The small molecule below binds the protein below.
Small molecule (SMILES): CC(=O)N[C@H]1[C@H](O[C@H]2[C@H](O)[C@@H](NC(C)=O)CO[C@@H]2CO)O[C@H](CO)[C@@H](O[C@@H]2O[C@H](CO)[C@@H](O)[C@H](O)[C@@H]2O)[C@@H]1O

Binding-site contacts:
Ligand atom N2 contacts residue ASN246 of chain 1.E at 2.9 Å (h-bond).
Ligand atom C3 contacts residue ASN246 of chain 1.E at 3.8 Å.
Ligand atom O5 contacts residue ASN246 of chain 1.E at 2.4 Å (h-bond).
Ligand atom O5 contacts residue ASN249 of chain 1.E at 3.9 Å.
Ligand atom O7 contacts residue ASN246 of chain 1.E at 3.9 Å.
Ligand atom C7 contacts residue ASN246 of chain 1.E at 3.6 Å.
Ligand atom C6 contacts residue THR248 of chain 1.E at 3.3 Å.
Ligand atom C5 contacts residue THR248 of chain 1.E at 3.7 Å.
Ligand atom C1 contacts residue ASN249 of chain 1.E at 4.4 Å.
Ligand atom C4 contacts residue ASN246 of chain 1.E at 4.2 Å.
Ligand atom C2 contacts residue ASN246 of chain 1.E at 2.5 Å.
Ligand atom C2 contacts residue ASN249 of chain 1.E at 4.5 Å.
Ligand atom O5 contacts residue THR248 of chain 1.E at 3.6 Å.
Ligand atom C1 contacts residue ASN246 of chain 1.E at 1.4 Å.
Ligand atom C5 contacts residue ASN246 of chain 1.E at 3.7 Å.
Ligand atom O6 contacts residue THR248 of chain 1.E at 2.8 Å (h-bond).

Sequence of chain 1.E:
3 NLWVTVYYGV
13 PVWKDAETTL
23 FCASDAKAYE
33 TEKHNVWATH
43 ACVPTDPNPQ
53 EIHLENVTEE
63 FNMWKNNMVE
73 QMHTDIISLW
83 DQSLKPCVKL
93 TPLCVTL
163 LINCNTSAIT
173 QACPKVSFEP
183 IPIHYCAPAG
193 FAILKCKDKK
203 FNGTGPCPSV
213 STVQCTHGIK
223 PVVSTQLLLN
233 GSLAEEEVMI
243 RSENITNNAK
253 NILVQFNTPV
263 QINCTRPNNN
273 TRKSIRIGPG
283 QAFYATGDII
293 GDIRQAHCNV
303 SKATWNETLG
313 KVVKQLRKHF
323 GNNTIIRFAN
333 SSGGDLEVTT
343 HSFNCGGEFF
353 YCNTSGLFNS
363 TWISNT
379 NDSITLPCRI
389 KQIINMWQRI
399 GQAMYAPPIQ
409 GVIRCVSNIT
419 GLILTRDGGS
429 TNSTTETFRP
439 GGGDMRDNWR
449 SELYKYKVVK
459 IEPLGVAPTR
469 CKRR